Binding-site contacts:
Ligand atom C31 contacts residue CYS35 of chain 1.C at 3.6 Å (hydrophobic).
Ligand atom C1 contacts residue ARG40 of chain 1.C at 3.1 Å.
Ligand atom O22 contacts residue PRO19 of chain 1.C at 4.0 Å.
Ligand atom C34 contacts residue HIS34 of chain 1.C at 3.9 Å.
Ligand atom C2 contacts residue LYS37 of chain 1.B at 3.8 Å.
Ligand atom O32 contacts residue HIS34 of chain 1.C at 3.2 Å.
Ligand atom C23 contacts residue THR17 of chain 1.C at 3.9 Å.
Ligand atom C1 contacts residue ILE16 of chain 1.C at 3.3 Å (hydrophobic).
Ligand atom C1 contacts residue LYS37 of chain 1.B at 2.8 Å.
Ligand atom C31 contacts residue HIS34 of chain 1.C at 3.8 Å.
Ligand atom O12 contacts residue ARG40 of chain 1.B at 2.6 Å (salt-bridge).
Ligand atom C4 contacts residue LYS37 of chain 1.B at 3.3 Å.
Ligand atom C21 contacts residue LYS18 of chain 1.C at 3.1 Å.
Ligand atom O32 contacts residue LYS18 of chain 1.C at 4.0 Å.
Ligand atom O11 contacts residue ARG40 of chain 1.C at 3.0 Å (salt-bridge).
Ligand atom C33 contacts residue HIS34 of chain 1.C at 3.2 Å.
Ligand atom C36 contacts residue LYS18 of chain 1.C at 3.6 Å.
Ligand atom O11 contacts residue LYS37 of chain 1.B at 3.8 Å.
Ligand atom O22 contacts residue LYS18 of chain 1.C at 2.7 Å (salt-bridge).
Ligand atom C2 contacts residue ILE16 of chain 1.C at 3.7 Å (hydrophobic).
Ligand atom C22 contacts residue LYS37 of chain 1.B at 3.5 Å.
Ligand atom C21 contacts residue LYS37 of chain 1.B at 3.9 Å.
Ligand atom O12 contacts residue LYS37 of chain 1.C at 3.9 Å.
Ligand atom O21 contacts residue LYS37 of chain 1.B at 3.7 Å.
Ligand atom C2 contacts residue LYS18 of chain 1.C at 4.0 Å.
Ligand atom O12 contacts residue ARG40 of chain 1.C at 3.0 Å (salt-bridge).
Ligand atom O21 contacts residue LYS18 of chain 1.C at 2.8 Å (salt-bridge).
Ligand atom O32 contacts residue CYS35 of chain 1.C at 2.6 Å (h-bond).
Ligand atom C2 contacts residue CYS35 of chain 1.C at 3.9 Å (hydrophobic).
Ligand atom O22 contacts residue THR17 of chain 1.C at 3.6 Å.
Ligand atom C23 contacts residue LYS37 of chain 1.B at 3.3 Å.
Ligand atom O13 contacts residue LYS37 of chain 1.B at 3.4 Å (salt-bridge).
Ligand atom C21 contacts residue THR17 of chain 1.C at 3.6 Å.
Ligand atom C32 contacts residue HIS34 of chain 1.C at 3.9 Å.
Ligand atom P contacts residue ARG40 of chain 1.C at 3.9 Å.
Ligand atom O14 contacts residue LYS37 of chain 1.C at 2.9 Å (salt-bridge).
Ligand atom O21 contacts residue ILE16 of chain 1.C at 3.4 Å (h-bond).
Ligand atom C34 contacts residue LYS18 of chain 1.C at 3.4 Å.
Ligand atom O21 contacts residue THR17 of chain 1.C at 3.1 Å.
Ligand atom C33 contacts residue LYS18 of chain 1.C at 3.4 Å.

Sequence of chain 1.C:
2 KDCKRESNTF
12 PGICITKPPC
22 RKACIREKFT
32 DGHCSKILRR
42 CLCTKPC

Sequence of chain 1.B:
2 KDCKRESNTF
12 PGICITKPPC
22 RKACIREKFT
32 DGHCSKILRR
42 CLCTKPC

The protein below binds the small molecule below.
Small molecule (SMILES): CCCCCC(=O)OC[C@H](COP(=O)(O)O)OC(=O)CCCCC